Binding-site contacts:
Ligand atom O5 contacts residue NDP1 of chain 1.N at 4.0 Å.
Ligand atom O2 contacts residue THR41 of chain 1.B at 4.4 Å.
Ligand atom C1 contacts residue THR41 of chain 1.B at 4.1 Å.
Ligand atom C5 contacts residue NDP1 of chain 1.N at 4.0 Å.
Ligand atom O5 contacts residue TYR62 of chain 1.B at 3.6 Å.
Ligand atom C1 contacts residue NDP1 of chain 1.N at 3.5 Å.
Ligand atom C1 contacts residue GLY40 of chain 1.B at 3.9 Å.
Ligand atom C3 contacts residue NDP1 of chain 1.N at 4.1 Å.
Ligand atom C1 contacts residue TYR62 of chain 1.B at 4.3 Å (hydrophobic).
Ligand atom C5 contacts residue TYR62 of chain 1.B at 3.7 Å (hydrophobic).
Ligand atom O3 contacts residue NDP1 of chain 1.N at 4.3 Å.
Ligand atom C4 contacts residue NDP1 of chain 1.N at 4.3 Å.
Ligand atom O1 contacts residue GLY40 of chain 1.B at 4.4 Å.
Ligand atom O1 contacts residue THR41 of chain 1.B at 4.4 Å.
Ligand atom O5 contacts residue GLY40 of chain 1.B at 3.5 Å.
Ligand atom O1 contacts residue NDP1 of chain 1.N at 2.7 Å (h-bond).
Ligand atom O4 contacts residue NDP1 of chain 1.N at 3.5 Å (h-bond).
Ligand atom O1 contacts residue TYR62 of chain 1.B at 3.9 Å.

The small molecule below binds the protein below.
Small molecule (SMILES): O[C@@H]1[C@@H](O)[C@@H](O)OC[C@H]1O

Sequence of chain 1.B:
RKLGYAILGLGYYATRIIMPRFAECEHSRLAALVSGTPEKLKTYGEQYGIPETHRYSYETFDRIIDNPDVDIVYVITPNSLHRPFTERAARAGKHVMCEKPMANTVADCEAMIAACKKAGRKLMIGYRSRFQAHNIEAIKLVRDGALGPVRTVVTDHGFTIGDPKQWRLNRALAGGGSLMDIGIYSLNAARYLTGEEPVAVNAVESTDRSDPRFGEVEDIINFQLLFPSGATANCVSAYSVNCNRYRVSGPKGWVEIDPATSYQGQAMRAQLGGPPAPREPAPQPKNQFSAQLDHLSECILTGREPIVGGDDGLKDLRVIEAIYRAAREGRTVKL